Binding-site contacts:
Ligand atom CZ contacts residue PHE5 of chain 1.B at 3.6 Å (hydrophobic).
Ligand atom CB contacts residue HIS47 of chain 1.B at 2.5 Å.
Ligand atom CE2 contacts residue PHE5 of chain 1.B at 3.4 Å (hydrophobic).
Ligand atom C contacts residue ARG2 of chain 1.B at 3.8 Å.
Ligand atom CE1 contacts residue PHE5 of chain 1.B at 3.8 Å (hydrophobic).
Ligand atom CG2 contacts residue ASN52 of chain 1.A at 3.4 Å.
Ligand atom CZ contacts residue TRP18 of chain 1.B at 3.5 Å (hydrophobic).
Ligand atom CA contacts residue HIS47 of chain 1.B at 2.9 Å.
Ligand atom CE2 contacts residue GLY31 of chain 1.A at 3.5 Å.
Ligand atom CD2 contacts residue GLY32 of chain 1.A at 3.8 Å.
Ligand atom CG1 contacts residue ARG30 of chain 1.B at 3.3 Å.
Ligand atom CD2 contacts residue GLY31 of chain 1.A at 3.2 Å.
Ligand atom CD1 contacts residue GLY31 of chain 1.A at 3.7 Å.
Ligand atom CZ contacts residue ARG2 of chain 1.B at 3.0 Å.
Ligand atom N contacts residue ARG30 of chain 1.B at 3.1 Å.
Ligand atom CE1 contacts residue LYS6 of chain 1.B at 3.3 Å.
Ligand atom CA contacts residue ARG30 of chain 1.B at 3.0 Å.
Ligand atom C contacts residue HIS47 of chain 1.B at 3.2 Å.
Ligand atom CD1 contacts residue ARG63 of chain 1.B at 3.5 Å.
Ligand atom O contacts residue CYS44 of chain 1.B at 3.1 Å (h-bond).
Ligand atom CD1 contacts residue ARG2 of chain 1.B at 3.6 Å.
Ligand atom CG contacts residue GLY31 of chain 1.A at 3.3 Å.
Ligand atom O contacts residue ARG2 of chain 1.B at 2.6 Å (salt-bridge).
Ligand atom CE1 contacts residue ARG2 of chain 1.B at 3.3 Å.
Ligand atom CD1 contacts residue ARG2 of chain 1.B at 3.4 Å.
Ligand atom CE1 contacts residue TRP18 of chain 1.B at 3.1 Å (hydrophobic).
Ligand atom CE2 contacts residue ILE9 of chain 1.B at 3.2 Å (hydrophobic).
Ligand atom C contacts residue ARG63 of chain 1.B at 3.7 Å.
Ligand atom O contacts residue ARG30 of chain 1.B at 3.1 Å (salt-bridge).
Ligand atom CE2 contacts residue ARG2 of chain 1.B at 3.3 Å.
Ligand atom CA contacts residue ARG63 of chain 1.B at 3.7 Å.
Ligand atom CZ contacts residue ILE9 of chain 1.B at 2.8 Å (hydrophobic).
Ligand atom CG2 contacts residue ARG55 of chain 1.A at 3.6 Å.
Ligand atom O contacts residue PHE5 of chain 1.B at 3.7 Å.
Ligand atom CB contacts residue ARG30 of chain 1.B at 3.0 Å.
Ligand atom CB contacts residue ASP48 of chain 1.B at 2.9 Å.
Ligand atom CD2 contacts residue PHE5 of chain 1.B at 3.8 Å (hydrophobic).
Ligand atom CD2 contacts residue ARG2 of chain 1.B at 2.9 Å.
Ligand atom O contacts residue HIS47 of chain 1.B at 3.0 Å (h-bond).
Ligand atom CZ contacts residue LYS6 of chain 1.B at 2.9 Å.

Sequence of chain 1.A:
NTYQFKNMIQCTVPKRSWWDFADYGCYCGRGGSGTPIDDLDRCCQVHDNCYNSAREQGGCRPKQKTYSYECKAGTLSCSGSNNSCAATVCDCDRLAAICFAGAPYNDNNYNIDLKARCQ

This protein binds this small molecule.
Small molecule (SMILES): CC(C)C[C@H](N)C(=O)N[C@@H](C(C)C)[C@H](O)N[C@@H](Cc1ccccc1)C(=O)N[C@@H](Cc1ccccc1)C(=O)N[C@@H](C)C=O

Sequence of chain 1.B:
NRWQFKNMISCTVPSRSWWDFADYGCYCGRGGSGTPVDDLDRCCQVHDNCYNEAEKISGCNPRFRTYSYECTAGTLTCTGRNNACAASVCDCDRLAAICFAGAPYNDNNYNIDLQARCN